Binding-site contacts:
Ligand atom N1 contacts residue THR290 of chain 1.D at 3.4 Å (h-bond).
Ligand atom N6 contacts residue ILE422 of chain 1.D at 3.6 Å.
Ligand atom O4' contacts residue ALA455 of chain 1.D at 3.7 Å.
Ligand atom O1B contacts residue GLY291 of chain 1.D at 3.1 Å (h-bond).
Ligand atom PB contacts residue LYS292 of chain 1.D at 3.9 Å.
Ligand atom C2 contacts residue GLY291 of chain 1.D at 3.5 Å.
Ligand atom C2 contacts residue GLY454 of chain 1.D at 3.5 Å.
Ligand atom O3B contacts residue GLY289 of chain 1.D at 3.1 Å (h-bond).
Ligand atom O1B contacts residue LYS292 of chain 1.D at 2.7 Å (salt-bridge).
Ligand atom C6 contacts residue GLY248 of chain 1.D at 3.9 Å.
Ligand atom N9 contacts residue MET294 of chain 1.D at 3.4 Å (h-bond).
Ligand atom O2B contacts residue THR293 of chain 1.D at 2.8 Å (h-bond).
Ligand atom O1B contacts residue THR293 of chain 1.D at 3.8 Å.
Ligand atom C1' contacts residue THR458 of chain 1.D at 3.5 Å.
Ligand atom C2 contacts residue THR290 of chain 1.D at 3.1 Å.
Ligand atom O3G contacts residue LYS292 of chain 1.D at 3.4 Å.
Ligand atom C5 contacts residue MET294 of chain 1.D at 3.4 Å (hydrophobic).
Ligand atom N3 contacts residue GLY454 of chain 1.D at 3.8 Å.
Ligand atom O1A contacts residue LYS292 of chain 1.D at 3.4 Å (salt-bridge).
Ligand atom O1B contacts residue THR290 of chain 1.D at 3.4 Å (h-bond).
Ligand atom N7 contacts residue MET294 of chain 1.D at 3.4 Å (h-bond).
Ligand atom N9 contacts residue THR458 of chain 1.D at 3.7 Å.
Ligand atom N6 contacts residue GLY248 of chain 1.D at 2.7 Å (h-bond).
Ligand atom C6 contacts residue MET294 of chain 1.D at 3.8 Å (hydrophobic).
Ligand atom O3G contacts residue ASN390 of chain 1.D at 3.7 Å.
Ligand atom O1A contacts residue GLY291 of chain 1.D at 3.7 Å.
Ligand atom N7 contacts residue ALA246 of chain 1.D at 3.9 Å.
Ligand atom O3A contacts residue GLY289 of chain 1.D at 3.8 Å.
Ligand atom O1A contacts residue THR293 of chain 1.D at 2.9 Å (h-bond).
Ligand atom C8 contacts residue THR458 of chain 1.D at 3.9 Å.
Ligand atom N3 contacts residue ALA455 of chain 1.D at 3.8 Å.
Ligand atom C4 contacts residue MET294 of chain 1.D at 3.7 Å (hydrophobic).
Ligand atom C5' contacts residue ALA455 of chain 1.D at 3.6 Å (hydrophobic).
Ligand atom O3G contacts residue GLU346 of chain 1.D at 3.6 Å (salt-bridge).
Ligand atom PB contacts residue GLY289 of chain 1.D at 3.9 Å.
Ligand atom N3 contacts residue GLY291 of chain 1.D at 3.9 Å.
Ligand atom C8 contacts residue MET294 of chain 1.D at 3.1 Å (hydrophobic).
Ligand atom O1A contacts residue MET294 of chain 1.D at 3.1 Å (h-bond).
Ligand atom O2G contacts residue THR293 of chain 1.D at 3.2 Å (h-bond).
Ligand atom C2' contacts residue MET294 of chain 1.D at 3.6 Å (hydrophobic).

Sequence of chain 1.D:
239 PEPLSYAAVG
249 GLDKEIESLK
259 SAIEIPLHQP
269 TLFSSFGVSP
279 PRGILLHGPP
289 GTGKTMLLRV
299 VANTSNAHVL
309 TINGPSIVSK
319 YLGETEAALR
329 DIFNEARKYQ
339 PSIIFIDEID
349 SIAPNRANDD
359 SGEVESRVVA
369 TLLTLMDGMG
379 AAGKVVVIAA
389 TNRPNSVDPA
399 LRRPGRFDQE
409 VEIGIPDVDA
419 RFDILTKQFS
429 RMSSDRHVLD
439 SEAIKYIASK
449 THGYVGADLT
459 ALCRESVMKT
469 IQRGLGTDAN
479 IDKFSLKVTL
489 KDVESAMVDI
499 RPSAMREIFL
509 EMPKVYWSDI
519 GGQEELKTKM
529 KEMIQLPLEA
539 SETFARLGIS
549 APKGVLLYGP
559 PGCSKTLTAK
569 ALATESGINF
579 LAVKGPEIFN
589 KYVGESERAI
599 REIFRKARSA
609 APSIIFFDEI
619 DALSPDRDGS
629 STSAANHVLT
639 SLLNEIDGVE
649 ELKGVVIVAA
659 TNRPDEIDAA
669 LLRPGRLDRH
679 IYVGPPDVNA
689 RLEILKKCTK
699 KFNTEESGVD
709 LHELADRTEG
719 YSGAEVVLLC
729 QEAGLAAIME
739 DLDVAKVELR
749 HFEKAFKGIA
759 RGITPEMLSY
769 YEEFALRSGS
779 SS

Sequence of chain 1.E:
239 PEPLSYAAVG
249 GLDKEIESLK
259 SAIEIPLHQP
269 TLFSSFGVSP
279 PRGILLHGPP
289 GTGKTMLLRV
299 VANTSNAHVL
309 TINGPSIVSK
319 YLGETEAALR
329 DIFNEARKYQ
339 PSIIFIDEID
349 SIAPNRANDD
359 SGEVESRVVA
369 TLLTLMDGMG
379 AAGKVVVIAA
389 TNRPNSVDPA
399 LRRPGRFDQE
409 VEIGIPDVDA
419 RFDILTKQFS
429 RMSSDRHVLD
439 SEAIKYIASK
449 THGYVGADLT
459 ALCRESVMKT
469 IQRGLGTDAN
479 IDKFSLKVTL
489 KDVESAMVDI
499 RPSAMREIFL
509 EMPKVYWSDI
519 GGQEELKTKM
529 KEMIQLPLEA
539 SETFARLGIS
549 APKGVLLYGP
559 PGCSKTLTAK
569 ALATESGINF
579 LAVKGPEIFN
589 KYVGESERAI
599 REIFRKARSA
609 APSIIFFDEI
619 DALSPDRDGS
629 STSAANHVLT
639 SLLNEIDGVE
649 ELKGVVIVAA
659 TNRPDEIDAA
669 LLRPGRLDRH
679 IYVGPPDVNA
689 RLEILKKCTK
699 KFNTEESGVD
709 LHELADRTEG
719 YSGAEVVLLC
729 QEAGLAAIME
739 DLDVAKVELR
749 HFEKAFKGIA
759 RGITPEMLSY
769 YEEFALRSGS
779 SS

A small-molecule ligand and the protein it binds are described below.
Small molecule (SMILES): Nc1ncnc2c1ncn2[C@@H]1O[C@H](COP(=O)(O)OP(=O)(O)OP(O)(O)=S)[C@@H](O)[C@H]1O